A small-molecule ligand and the protein it binds are described below.
Small molecule (SMILES): COc1ccc(-n2c([C@H](Cc3cc(F)cc(F)c3)NC(=O)CN3CCN(S(=O)(=O)c4ccc(N)cc4)CC3=O)nc3ccccc3c2=O)cc1

Sequence of chain 1.D:
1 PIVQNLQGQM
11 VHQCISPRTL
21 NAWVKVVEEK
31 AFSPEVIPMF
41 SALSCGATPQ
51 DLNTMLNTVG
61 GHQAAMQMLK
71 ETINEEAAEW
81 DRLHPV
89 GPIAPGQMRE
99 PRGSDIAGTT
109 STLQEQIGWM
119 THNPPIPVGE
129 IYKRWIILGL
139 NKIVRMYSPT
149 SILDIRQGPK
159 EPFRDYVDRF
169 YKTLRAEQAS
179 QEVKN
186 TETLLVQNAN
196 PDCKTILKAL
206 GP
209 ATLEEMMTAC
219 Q

Sequence of chain 1.C:
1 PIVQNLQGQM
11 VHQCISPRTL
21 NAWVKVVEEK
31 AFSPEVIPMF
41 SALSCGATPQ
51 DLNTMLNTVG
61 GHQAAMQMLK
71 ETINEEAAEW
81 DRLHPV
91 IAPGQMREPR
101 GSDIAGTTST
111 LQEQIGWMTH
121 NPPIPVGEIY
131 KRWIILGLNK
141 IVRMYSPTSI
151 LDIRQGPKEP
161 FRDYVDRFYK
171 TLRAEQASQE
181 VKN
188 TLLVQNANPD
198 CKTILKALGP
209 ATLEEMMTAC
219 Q

Binding-site contacts:
Ligand atom N4 contacts residue ASN57 of chain 1.D at 2.8 Å (h-bond).
Ligand atom O6 contacts residue ILE73 of chain 1.D at 3.4 Å.
Ligand atom C31 contacts residue TYR130 of chain 1.D at 3.2 Å (hydrophobic).
Ligand atom C30 contacts residue TYR130 of chain 1.D at 3.2 Å (hydrophobic).
Ligand atom F1 contacts residue ILE73 of chain 1.D at 3.2 Å.
Ligand atom C13 contacts residue ASN57 of chain 1.D at 3.6 Å.
Ligand atom C20 contacts residue LEU56 of chain 1.D at 3.6 Å (hydrophobic).
Ligand atom C15 contacts residue ASN53 of chain 1.D at 3.6 Å.
Ligand atom C8 contacts residue LYS70 of chain 1.D at 3.5 Å.
Ligand atom C35 contacts residue LYS70 of chain 1.D at 3.3 Å.
Ligand atom C23 contacts residue ASN53 of chain 1.D at 3.4 Å.
Ligand atom C2 contacts residue ASN183 of chain 1.C at 3.6 Å.
Ligand atom N6 contacts residue ASN57 of chain 1.D at 3.2 Å (h-bond).
Ligand atom C18 contacts residue LYS70 of chain 1.D at 3.5 Å.
Ligand atom C21 contacts residue LEU56 of chain 1.D at 3.6 Å (hydrophobic).
Ligand atom F1 contacts residue LEU69 of chain 1.D at 3.4 Å.
Ligand atom O5 contacts residue THR107 of chain 1.D at 2.9 Å (h-bond).
Ligand atom N1 contacts residue ASN183 of chain 1.C at 2.9 Å (h-bond).
Ligand atom C10 contacts residue GLN179 of chain 1.C at 3.5 Å.
Ligand atom C12 contacts residue ASN57 of chain 1.D at 3.6 Å.
Ligand atom F2 contacts residue MET66 of chain 1.D at 3.3 Å.
Ligand atom C25 contacts residue GLY106 of chain 1.D at 3.4 Å.
Ligand atom C15 contacts residue ASN57 of chain 1.D at 3.4 Å.
Ligand atom C19 contacts residue MET66 of chain 1.D at 3.5 Å (hydrophobic).
Ligand atom C4 contacts residue LYS182 of chain 1.C at 3.4 Å.
Ligand atom C11 contacts residue ASN57 of chain 1.D at 3.5 Å.
Ligand atom F2 contacts residue LEU56 of chain 1.D at 3.5 Å.
Ligand atom C30 contacts residue ALA105 of chain 1.D at 3.6 Å (hydrophobic).
Ligand atom C6 contacts residue GLN67 of chain 1.D at 3.4 Å.
Ligand atom C3 contacts residue LYS182 of chain 1.C at 3.3 Å.
Ligand atom F1 contacts residue LYS70 of chain 1.D at 3.4 Å.
Ligand atom C35 contacts residue ASN74 of chain 1.D at 3.5 Å.
Ligand atom C1 contacts residue GLN67 of chain 1.D at 3.5 Å.
Ligand atom O3 contacts residue LYS70 of chain 1.D at 3.3 Å (salt-bridge).
Ligand atom C21 contacts residue ASN57 of chain 1.D at 3.3 Å.
Ligand atom O5 contacts residue GLY106 of chain 1.D at 3.7 Å.
Ligand atom C4 contacts residue LEU172 of chain 1.C at 3.7 Å (hydrophobic).
Ligand atom C22 contacts residue ASN53 of chain 1.D at 3.5 Å.
Ligand atom C30 contacts residue ASN53 of chain 1.D at 3.4 Å.
Ligand atom C7 contacts residue LYS70 of chain 1.D at 3.5 Å.